Sequence of chain 1.A:
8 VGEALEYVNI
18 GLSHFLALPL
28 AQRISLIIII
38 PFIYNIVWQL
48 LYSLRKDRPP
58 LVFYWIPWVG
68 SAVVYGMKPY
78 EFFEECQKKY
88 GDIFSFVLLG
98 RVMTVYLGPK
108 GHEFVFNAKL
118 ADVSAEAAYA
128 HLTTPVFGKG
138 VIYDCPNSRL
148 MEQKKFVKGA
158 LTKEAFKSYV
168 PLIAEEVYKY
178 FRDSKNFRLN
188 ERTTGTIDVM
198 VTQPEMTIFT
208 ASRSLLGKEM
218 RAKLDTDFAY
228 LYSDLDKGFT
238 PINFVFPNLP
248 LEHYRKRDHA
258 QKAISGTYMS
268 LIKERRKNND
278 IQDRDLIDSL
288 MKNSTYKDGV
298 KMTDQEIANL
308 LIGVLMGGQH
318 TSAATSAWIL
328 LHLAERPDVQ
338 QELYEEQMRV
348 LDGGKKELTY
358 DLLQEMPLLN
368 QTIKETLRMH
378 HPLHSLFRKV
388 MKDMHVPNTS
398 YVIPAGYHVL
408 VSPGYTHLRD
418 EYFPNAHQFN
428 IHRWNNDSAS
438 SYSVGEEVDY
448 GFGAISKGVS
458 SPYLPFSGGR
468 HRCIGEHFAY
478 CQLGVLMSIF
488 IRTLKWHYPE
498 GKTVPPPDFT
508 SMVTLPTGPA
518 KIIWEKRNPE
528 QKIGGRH

Binding-site contacts:
Ligand atom C31 contacts residue TYR140 of chain 1.A at 3.4 Å (hydrophobic).
Ligand atom CL9 contacts residue PHE134 of chain 1.A at 3.5 Å.
Ligand atom CL8 contacts residue ILE139 of chain 1.A at 3.6 Å.
Ligand atom C44 contacts residue GLY310 of chain 1.A at 3.4 Å.
Ligand atom C12 contacts residue THR507 of chain 1.A at 3.6 Å.
Ligand atom CL9 contacts residue PHE236 of chain 1.A at 3.5 Å.
Ligand atom C25 contacts residue LEU129 of chain 1.A at 3.6 Å (hydrophobic).
Ligand atom C15 contacts residue TYR72 of chain 1.A at 3.6 Å (hydrophobic).
Ligand atom C13 contacts residue THR507 of chain 1.A at 3.5 Å.
Ligand atom C40 contacts residue THR318 of chain 1.A at 3.6 Å.
Ligand atom C04 contacts residue VAL70 of chain 1.A at 3.8 Å (hydrophobic).
Ligand atom C46 contacts residue HEM1 of chain 1.C at 3.5 Å.
Ligand atom C18 contacts residue SER508 of chain 1.A at 3.4 Å.
Ligand atom CL9 contacts residue GLY314 of chain 1.A at 3.5 Å.
Ligand atom N10 contacts residue ALA69 of chain 1.A at 3.0 Å (h-bond).
Ligand atom N39 contacts residue HEM1 of chain 1.C at 2.1 Å.
Ligand atom C09 contacts residue GLY73 of chain 1.A at 3.7 Å.
Ligand atom C16 contacts residue TYR72 of chain 1.A at 3.6 Å (hydrophobic).
Ligand atom C24 contacts residue MET509 of chain 1.A at 3.4 Å (hydrophobic).
Ligand atom C09 contacts residue ALA69 of chain 1.A at 3.3 Å (hydrophobic).
Ligand atom C19 contacts residue SER508 of chain 1.A at 3.8 Å.
Ligand atom C30 contacts residue TYR126 of chain 1.A at 3.5 Å (hydrophobic).
Ligand atom C44 contacts residue PHE134 of chain 1.A at 3.7 Å (hydrophobic).
Ligand atom C40 contacts residue GLY314 of chain 1.A at 3.3 Å.
Ligand atom N08 contacts residue GLY73 of chain 1.A at 3.6 Å.
Ligand atom C32 contacts residue TYR140 of chain 1.A at 3.4 Å (hydrophobic).
Ligand atom N41 contacts residue THR318 of chain 1.A at 3.8 Å.
Ligand atom CL8 contacts residue VAL311 of chain 1.A at 3.6 Å.
Ligand atom C47 contacts residue HEM1 of chain 1.C at 3.7 Å.
Ligand atom O35 contacts residue TYR140 of chain 1.A at 3.8 Å.
Ligand atom C40 contacts residue HEM1 of chain 1.C at 3.1 Å.
Ligand atom C28 contacts residue SER382 of chain 1.A at 3.4 Å.
Ligand atom C19 contacts residue MET509 of chain 1.A at 3.3 Å (hydrophobic).
Ligand atom N41 contacts residue GLY314 of chain 1.A at 3.1 Å.
Ligand atom C13 contacts residue PRO238 of chain 1.A at 3.7 Å (hydrophobic).
Ligand atom C21 contacts residue PHE384 of chain 1.A at 3.6 Å (hydrophobic).
Ligand atom C38 contacts residue HEM1 of chain 1.C at 3.0 Å.
Ligand atom CL8 contacts residue GLY310 of chain 1.A at 3.5 Å.
Ligand atom O07 contacts residue THR507 of chain 1.A at 3.4 Å.
Ligand atom C27 contacts residue TYR126 of chain 1.A at 3.6 Å (hydrophobic).

The small molecule below binds the protein below.
Small molecule (SMILES): CC[C@@H](C)n1ncn(-c2ccc(N3CCN(c4ccc(OC[C@H]5CO[C@](Cn6cncn6)(c6ccc(Cl)cc6Cl)O5)cc4)CC3)cc2)c1=O